Sequence of chain 1.A:
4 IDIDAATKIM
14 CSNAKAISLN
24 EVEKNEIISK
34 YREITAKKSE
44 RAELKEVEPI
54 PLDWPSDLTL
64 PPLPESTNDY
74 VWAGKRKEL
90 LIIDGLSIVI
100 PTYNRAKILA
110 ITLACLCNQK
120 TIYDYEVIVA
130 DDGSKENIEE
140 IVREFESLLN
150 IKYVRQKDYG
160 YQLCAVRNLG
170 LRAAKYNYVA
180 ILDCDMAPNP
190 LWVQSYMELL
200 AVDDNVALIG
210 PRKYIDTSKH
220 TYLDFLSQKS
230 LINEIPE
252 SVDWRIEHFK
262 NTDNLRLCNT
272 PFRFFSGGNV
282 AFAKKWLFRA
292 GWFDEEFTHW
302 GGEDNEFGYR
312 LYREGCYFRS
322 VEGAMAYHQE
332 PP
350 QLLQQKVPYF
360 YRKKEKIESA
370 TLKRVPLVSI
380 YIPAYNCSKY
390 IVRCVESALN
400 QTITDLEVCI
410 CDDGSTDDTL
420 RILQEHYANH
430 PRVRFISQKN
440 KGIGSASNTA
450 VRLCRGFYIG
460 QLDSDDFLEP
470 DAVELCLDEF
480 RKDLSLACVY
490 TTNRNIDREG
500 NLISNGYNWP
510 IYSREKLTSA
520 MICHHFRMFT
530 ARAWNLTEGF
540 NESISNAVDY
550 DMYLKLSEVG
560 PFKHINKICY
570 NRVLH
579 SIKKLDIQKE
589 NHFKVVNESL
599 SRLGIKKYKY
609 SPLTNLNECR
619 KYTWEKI

The protein below binds the small molecule below.
Small molecule (SMILES): O=C(O)[C@H]1O[C@H](O[P](=O)(O)O[P](=O)(O)OC[C@H]2O[C@@H](n3ccc(=O)[nH]c3=O)[C@H](O)[C@@H]2O)[C@H](O)[C@@H](O)[C@@H]1O

Binding-site contacts:
Ligand atom O'Q contacts residue ALA546 of chain 1.A at 3.5 Å (h-bond).
Ligand atom C2 contacts residue TYR384 of chain 1.A at 3.3 Å (hydrophobic).
Ligand atom O'P contacts residue ASN545 of chain 1.A at 3.3 Å.
Ligand atom O4D contacts residue ILE442 of chain 1.A at 3.3 Å.
Ligand atom C3D contacts residue PRO382 of chain 1.A at 3.4 Å (hydrophobic).
Ligand atom C5D contacts residue ILE442 of chain 1.A at 3.3 Å (hydrophobic).
Ligand atom O'Q contacts residue ILE442 of chain 1.A at 3.2 Å.
Ligand atom O3' contacts residue GLN460 of chain 1.A at 2.5 Å (h-bond).
Ligand atom O1B contacts residue MN1 of chain 1.H at 2.6 Å.
Ligand atom C4' contacts residue ASP548 of chain 1.A at 3.2 Å.
Ligand atom O4' contacts residue ILE442 of chain 1.A at 2.8 Å.
Ligand atom O4 contacts residue ASN439 of chain 1.A at 3.1 Å (h-bond).
Ligand atom O2D contacts residue SER463 of chain 1.A at 3.0 Å (h-bond).
Ligand atom O2 contacts residue TYR384 of chain 1.A at 3.4 Å.
Ligand atom C6' contacts residue ASP548 of chain 1.A at 3.3 Å.
Ligand atom N3 contacts residue ASP412 of chain 1.A at 3.0 Å (salt-bridge).
Ligand atom O2 contacts residue ASP412 of chain 1.A at 3.5 Å (salt-bridge).
Ligand atom O3D contacts residue SER463 of chain 1.A at 3.1 Å (h-bond).
Ligand atom O3' contacts residue ASP462 of chain 1.A at 2.9 Å (salt-bridge).
Ligand atom O3D contacts residue PRO382 of chain 1.A at 2.5 Å (h-bond).
Ligand atom C3' contacts residue ASP462 of chain 1.A at 3.4 Å.
Ligand atom N3 contacts residue TYR384 of chain 1.A at 3.4 Å.
Ligand atom O2' contacts residue HIS524 of chain 1.A at 2.9 Å (h-bond).
Ligand atom C6' contacts residue VAL547 of chain 1.A at 3.4 Å (hydrophobic).
Ligand atom O'P contacts residue ALA546 of chain 1.A at 2.3 Å (h-bond).
Ligand atom O3' contacts residue ARG526 of chain 1.A at 3.4 Å (salt-bridge).
Ligand atom O3D contacts residue ASP462 of chain 1.A at 3.3 Å.
Ligand atom O1A contacts residue MN1 of chain 1.H at 2.1 Å.
Ligand atom C2' contacts residue ASP548 of chain 1.A at 3.2 Å.
Ligand atom O'P contacts residue VAL547 of chain 1.A at 3.2 Å (h-bond).
Ligand atom O2D contacts residue TYR384 of chain 1.A at 3.3 Å (h-bond).
Ligand atom C5' contacts residue ASP548 of chain 1.A at 3.5 Å.
Ligand atom O2' contacts residue ASP462 of chain 1.A at 3.2 Å (salt-bridge).
Ligand atom C2D contacts residue PRO382 of chain 1.A at 3.5 Å (hydrophobic).
Ligand atom C6' contacts residue ALA546 of chain 1.A at 3.3 Å (hydrophobic).
Ligand atom O'Q contacts residue VAL547 of chain 1.A at 2.8 Å.
Ligand atom O'P contacts residue ASP548 of chain 1.A at 3.0 Å (salt-bridge).
Ligand atom C1D contacts residue PRO382 of chain 1.A at 3.2 Å (hydrophobic).
Ligand atom O5' contacts residue ASP548 of chain 1.A at 3.4 Å (salt-bridge).
Ligand atom O2D contacts residue PRO382 of chain 1.A at 3.2 Å (h-bond).